This small molecule binds to this protein.
Small molecule (SMILES): O=c1[nH]cnc2c1ncn2[C@@H]1O[C@H](CO)[C@@H](O)[C@H]1O

Sequence of chain 1.B:
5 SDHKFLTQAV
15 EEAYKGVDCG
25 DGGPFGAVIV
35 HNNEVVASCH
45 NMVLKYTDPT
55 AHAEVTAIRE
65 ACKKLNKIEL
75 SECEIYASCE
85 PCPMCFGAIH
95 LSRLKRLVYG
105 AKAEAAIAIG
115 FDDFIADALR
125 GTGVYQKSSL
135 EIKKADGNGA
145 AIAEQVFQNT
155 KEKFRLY

Binding-site contacts:
Ligand atom C4 contacts residue HIS56 of chain 1.B at 3.5 Å.
Ligand atom N9 contacts residue HIS56 of chain 1.B at 3.7 Å.
Ligand atom O2' contacts residue LEU95 of chain 1.A at 3.5 Å.
Ligand atom C8 contacts residue PHE115 of chain 1.B at 3.8 Å (hydrophobic).
Ligand atom C5 contacts residue PHE29 of chain 1.B at 3.3 Å (hydrophobic).
Ligand atom N1 contacts residue PHE29 of chain 1.B at 3.3 Å.
Ligand atom C5 contacts residue ASN45 of chain 1.B at 3.5 Å.
Ligand atom C8 contacts residue TYR161 of chain 1.B at 3.4 Å (hydrophobic).
Ligand atom C2 contacts residue GLU58 of chain 1.B at 3.5 Å.
Ligand atom O6 contacts residue ASN45 of chain 1.B at 2.7 Å (h-bond).
Ligand atom C6 contacts residue PHE29 of chain 1.B at 3.2 Å (hydrophobic).
Ligand atom N7 contacts residue ASN45 of chain 1.B at 3.0 Å (h-bond).
Ligand atom C3' contacts residue ASP116 of chain 1.B at 3.5 Å.
Ligand atom N1 contacts residue HIS56 of chain 1.B at 3.8 Å.
Ligand atom O5' contacts residue CYS83 of chain 1.B at 3.7 Å.
Ligand atom O6 contacts residue ALA57 of chain 1.B at 2.8 Å (h-bond).
Ligand atom N1 contacts residue GLU58 of chain 1.B at 2.9 Å (salt-bridge).
Ligand atom N7 contacts residue HIS56 of chain 1.B at 3.4 Å (h-bond).
Ligand atom C4' contacts residue PHE115 of chain 1.B at 3.7 Å (hydrophobic).
Ligand atom N7 contacts residue TYR161 of chain 1.B at 3.0 Å (h-bond).
Ligand atom O3' contacts residue ASP116 of chain 1.B at 2.6 Å (salt-bridge).
Ligand atom O6 contacts residue HIS56 of chain 1.B at 3.2 Å.
Ligand atom C8 contacts residue PHE29 of chain 1.B at 3.6 Å (hydrophobic).
Ligand atom O6 contacts residue PHE29 of chain 1.B at 3.2 Å.
Ligand atom O4' contacts residue PHE29 of chain 1.B at 3.5 Å.
Ligand atom C5 contacts residue HIS56 of chain 1.B at 3.4 Å.
Ligand atom O4' contacts residue PHE115 of chain 1.B at 3.7 Å.
Ligand atom N7 contacts residue PHE29 of chain 1.B at 3.4 Å.
Ligand atom C4 contacts residue PHE29 of chain 1.B at 3.5 Å (hydrophobic).
Ligand atom O2' contacts residue HIS56 of chain 1.B at 3.4 Å.
Ligand atom O5' contacts residue GLU84 of chain 1.B at 3.6 Å (salt-bridge).
Ligand atom O2' contacts residue PHE118 of chain 1.B at 3.5 Å.
Ligand atom C8 contacts residue HIS56 of chain 1.B at 3.6 Å.
Ligand atom C5' contacts residue ALA110 of chain 1.B at 3.5 Å (hydrophobic).
Ligand atom N3 contacts residue PHE29 of chain 1.B at 3.5 Å.
Ligand atom N9 contacts residue PHE29 of chain 1.B at 3.5 Å.
Ligand atom C6 contacts residue ASN45 of chain 1.B at 3.4 Å.
Ligand atom C6 contacts residue HIS56 of chain 1.B at 3.5 Å.
Ligand atom O3' contacts residue PHE118 of chain 1.B at 3.7 Å.
Ligand atom C2 contacts residue PHE29 of chain 1.B at 3.4 Å (hydrophobic).

Sequence of chain 1.A:
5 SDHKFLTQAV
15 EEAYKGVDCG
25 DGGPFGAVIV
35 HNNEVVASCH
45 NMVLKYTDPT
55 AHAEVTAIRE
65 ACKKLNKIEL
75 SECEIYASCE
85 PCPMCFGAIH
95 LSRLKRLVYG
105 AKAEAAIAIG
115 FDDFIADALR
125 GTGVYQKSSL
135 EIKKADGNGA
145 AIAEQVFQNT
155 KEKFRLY